Sequence of chain 1.A:
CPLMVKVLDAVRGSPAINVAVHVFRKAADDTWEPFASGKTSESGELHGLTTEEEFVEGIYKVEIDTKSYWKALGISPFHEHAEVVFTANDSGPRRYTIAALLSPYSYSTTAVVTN

Binding-site contacts:
Ligand atom CAI contacts residue 1FL1 of chain 2.C at 0.7 Å.
Ligand atom CAJ contacts residue 1FL1 of chain 2.C at 0.6 Å.
Ligand atom FAE contacts residue LYS6 of chain 1.A at 2.2 Å.
Ligand atom CAC contacts residue 1FL1 of chain 2.C at 1.6 Å.
Ligand atom CAH contacts residue LEU8 of chain 2.A at 3.2 Å (hydrophobic).
Ligand atom OAB contacts residue ALA99 of chain 1.A at 3.2 Å (h-bond).
Ligand atom OAB contacts residue ALA100 of chain 1.A at 3.0 Å.
Ligand atom CAG contacts residue LEU8 of chain 2.A at 3.8 Å (hydrophobic).
Ligand atom CAM contacts residue 1FL1 of chain 2.C at 0.6 Å.
Ligand atom OAD contacts residue 1FL1 of chain 2.C at 2.7 Å.
Ligand atom FAE contacts residue LYS6 of chain 2.A at 2.7 Å.
Ligand atom OAB contacts residue 1FL1 of chain 2.C at 2.3 Å.
Ligand atom OAD contacts residue THR109 of chain 1.A at 3.6 Å.
Ligand atom CAI contacts residue ALA99 of chain 1.A at 3.7 Å (hydrophobic).
Ligand atom CAF contacts residue LYS6 of chain 1.A at 3.3 Å.
Ligand atom CAQ contacts residue 1FL1 of chain 2.C at 0.7 Å.
Ligand atom FAE contacts residue 1FL1 of chain 2.C at 1.8 Å.
Ligand atom OAD contacts residue SER108 of chain 1.A at 3.5 Å.
Ligand atom OAD contacts residue LEU101 of chain 2.A at 3.8 Å.
Ligand atom OAB contacts residue LEU101 of chain 1.A at 2.8 Å (h-bond).
Ligand atom CAK contacts residue 1FL1 of chain 2.C at 0.5 Å.
Ligand atom CAO contacts residue 1FL1 of chain 2.C at 0.9 Å.
Ligand atom FAT contacts residue ALA99 of chain 2.A at 3.1 Å.
Ligand atom CAF contacts residue 1FL1 of chain 2.C at 0.6 Å.
Ligand atom CAH contacts residue 1FL1 of chain 2.C at 0.5 Å.
Ligand atom OAL contacts residue LEU101 of chain 2.A at 3.5 Å.
Ligand atom CAF contacts residue LYS6 of chain 2.A at 3.5 Å.
Ligand atom CAM contacts residue LYS6 of chain 2.A at 3.6 Å.
Ligand atom FAT contacts residue 1FL1 of chain 2.C at 0.5 Å.
Ligand atom CAP contacts residue 1FL1 of chain 2.C at 0.7 Å.
Ligand atom OAB contacts residue SER108 of chain 1.A at 3.1 Å (h-bond).
Ligand atom CAH contacts residue ALA99 of chain 1.A at 3.5 Å (hydrophobic).
Ligand atom OAD contacts residue THR110 of chain 1.A at 3.6 Å.
Ligand atom CAC contacts residue SER108 of chain 1.A at 3.8 Å.
Ligand atom CAG contacts residue 1FL1 of chain 2.C at 1.3 Å.
Ligand atom CAR contacts residue 1FL1 of chain 2.C at 0.6 Å.
Ligand atom FAT contacts residue LEU8 of chain 1.A at 3.2 Å.
Ligand atom CAM contacts residue LYS6 of chain 1.A at 3.8 Å.
Ligand atom CAN contacts residue 1FL1 of chain 2.C at 0.9 Å.
Ligand atom OAL contacts residue 1FL1 of chain 2.C at 0.5 Å (h-bond).

A small-molecule ligand and the protein it binds are described below.
Small molecule (SMILES): O=C(O)c1cc(-c2ccc(F)cc2F)ccc1O

Sequence of chain 2.A:
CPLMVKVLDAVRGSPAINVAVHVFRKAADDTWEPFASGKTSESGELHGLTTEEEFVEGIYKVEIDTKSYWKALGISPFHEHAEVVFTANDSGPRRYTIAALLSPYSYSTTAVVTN